Sequence of chain 1.B:
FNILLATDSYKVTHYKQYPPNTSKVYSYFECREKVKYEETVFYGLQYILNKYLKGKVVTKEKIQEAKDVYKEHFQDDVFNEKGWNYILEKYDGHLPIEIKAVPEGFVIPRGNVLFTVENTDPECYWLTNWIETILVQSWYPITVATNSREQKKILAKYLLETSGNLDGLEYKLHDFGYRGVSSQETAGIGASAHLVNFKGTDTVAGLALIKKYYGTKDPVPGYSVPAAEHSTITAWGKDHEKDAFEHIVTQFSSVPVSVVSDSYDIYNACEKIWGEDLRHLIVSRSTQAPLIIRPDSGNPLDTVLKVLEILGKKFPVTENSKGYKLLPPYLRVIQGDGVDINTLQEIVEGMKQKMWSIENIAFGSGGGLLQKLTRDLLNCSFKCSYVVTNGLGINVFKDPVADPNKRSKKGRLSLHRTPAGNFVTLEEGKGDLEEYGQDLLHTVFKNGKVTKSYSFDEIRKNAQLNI

Binding-site contacts:
Ligand atom C18 contacts residue ALA379 of chain 1.A at 3.6 Å (hydrophobic).
Ligand atom C20 contacts residue ILE309 of chain 1.A at 3.6 Å (hydrophobic).
Ligand atom C6 contacts residue ARG311 of chain 1.A at 3.7 Å.
Ligand atom C16 contacts residue ASP219 of chain 1.A at 3.5 Å.
Ligand atom C3 contacts residue SER275 of chain 1.A at 3.4 Å.
Ligand atom O5 contacts residue ARG311 of chain 1.A at 3.5 Å.
Ligand atom C16 contacts residue PHE193 of chain 1.A at 3.8 Å (hydrophobic).
Ligand atom C13 contacts residue PHE193 of chain 1.A at 3.7 Å (hydrophobic).
Ligand atom O5 contacts residue SER275 of chain 1.A at 2.7 Å (h-bond).
Ligand atom O22 contacts residue ILE309 of chain 1.A at 3.6 Å.
Ligand atom N14 contacts residue PHE193 of chain 1.A at 3.7 Å.
Ligand atom C6 contacts residue TYR18 of chain 1.B at 3.4 Å (hydrophobic).
Ligand atom C12 contacts residue HIS191 of chain 1.A at 3.6 Å.
Ligand atom O22 contacts residue ALA379 of chain 1.A at 3.7 Å.
Ligand atom C31 contacts residue GLN305 of chain 1.A at 3.2 Å.
Ligand atom C21 contacts residue ILE309 of chain 1.A at 3.8 Å (hydrophobic).
Ligand atom C11 contacts residue HIS191 of chain 1.A at 3.3 Å.
Ligand atom C3 contacts residue PHE193 of chain 1.A at 3.4 Å (hydrophobic).
Ligand atom N4 contacts residue ALA244 of chain 1.A at 3.4 Å.
Ligand atom N4 contacts residue PHE193 of chain 1.A at 3.7 Å.
Ligand atom C3 contacts residue ALA244 of chain 1.A at 3.8 Å (hydrophobic).
Ligand atom C28 contacts residue PRO307 of chain 1.A at 3.6 Å (hydrophobic).
Ligand atom C28 contacts residue THR304 of chain 1.A at 3.3 Å.
Ligand atom C9 contacts residue ILE351 of chain 1.A at 3.4 Å (hydrophobic).
Ligand atom C16 contacts residue TYR18 of chain 1.B at 3.6 Å (hydrophobic).
Ligand atom C8 contacts residue SER275 of chain 1.A at 3.6 Å.
Ligand atom C6 contacts residue ALA244 of chain 1.A at 3.8 Å (hydrophobic).
Ligand atom N2 contacts residue SER275 of chain 1.A at 3.8 Å.
Ligand atom C1 contacts residue VAL242 of chain 1.A at 3.6 Å (hydrophobic).
Ligand atom C17 contacts residue PHE193 of chain 1.A at 3.7 Å (hydrophobic).
Ligand atom C25 contacts residue PRO307 of chain 1.A at 3.8 Å (hydrophobic).
Ligand atom C7 contacts residue TYR18 of chain 1.B at 3.5 Å (hydrophobic).
Ligand atom C17 contacts residue TYR18 of chain 1.B at 3.6 Å (hydrophobic).
Ligand atom C8 contacts residue ILE351 of chain 1.A at 3.6 Å (hydrophobic).
Ligand atom C17 contacts residue ASP219 of chain 1.A at 3.3 Å.
Ligand atom O5 contacts residue PHE193 of chain 1.A at 3.3 Å.
Ligand atom C13 contacts residue ARG311 of chain 1.A at 3.4 Å.
Ligand atom C26 contacts residue PRO273 of chain 1.A at 3.5 Å (hydrophobic).
Ligand atom C15 contacts residue PHE193 of chain 1.A at 3.6 Å (hydrophobic).
Ligand atom C12 contacts residue VAL242 of chain 1.A at 3.6 Å (hydrophobic).

The small molecule below binds the protein below.
Small molecule (SMILES): O=C(NCc1cccnc1)Nc1ccc(CNC(=O)c2ccc(CN3CCNCC3)cc2)cc1

Sequence of chain 1.A:
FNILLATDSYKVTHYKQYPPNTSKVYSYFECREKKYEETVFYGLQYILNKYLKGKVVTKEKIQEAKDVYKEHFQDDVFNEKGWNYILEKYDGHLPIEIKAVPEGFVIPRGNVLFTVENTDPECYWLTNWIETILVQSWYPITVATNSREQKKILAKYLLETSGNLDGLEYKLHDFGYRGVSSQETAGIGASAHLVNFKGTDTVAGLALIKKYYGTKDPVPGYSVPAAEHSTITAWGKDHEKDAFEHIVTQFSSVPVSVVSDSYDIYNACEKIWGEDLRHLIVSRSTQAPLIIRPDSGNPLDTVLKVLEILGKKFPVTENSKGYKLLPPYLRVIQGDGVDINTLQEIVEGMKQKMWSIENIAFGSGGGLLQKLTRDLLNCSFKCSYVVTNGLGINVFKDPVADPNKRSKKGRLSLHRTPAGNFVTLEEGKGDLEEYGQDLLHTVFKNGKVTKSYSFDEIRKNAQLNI